This protein binds this small molecule.
Small molecule (SMILES): CC(C)CCNC(=O)Cn1cc(-c2ccc3c(-c4nc5ccccc5[nH]4)n[nH]c3c2)cn1

Sequence of chain 1.C:
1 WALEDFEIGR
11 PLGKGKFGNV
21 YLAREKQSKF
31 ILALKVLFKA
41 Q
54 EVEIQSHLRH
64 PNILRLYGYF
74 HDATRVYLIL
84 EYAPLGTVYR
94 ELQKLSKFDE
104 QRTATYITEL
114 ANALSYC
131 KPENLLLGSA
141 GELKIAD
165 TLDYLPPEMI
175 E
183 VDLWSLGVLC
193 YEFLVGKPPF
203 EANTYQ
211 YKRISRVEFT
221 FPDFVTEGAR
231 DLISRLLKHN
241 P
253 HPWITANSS

Binding-site contacts:
Ligand atom NAT contacts residue GLU84 of chain 1.C at 2.9 Å (salt-bridge).
Ligand atom O contacts residue LYS35 of chain 1.C at 2.5 Å (salt-bridge).
Ligand atom CAL contacts residue PHE17 of chain 1.C at 3.7 Å (hydrophobic).
Ligand atom NAP contacts residue LEU83 of chain 1.C at 3.9 Å.
Ligand atom NAU contacts residue TYR85 of chain 1.C at 3.5 Å.
Ligand atom CBB contacts residue GLY89 of chain 1.C at 3.8 Å.
Ligand atom CAF contacts residue PHE17 of chain 1.C at 3.7 Å (hydrophobic).
Ligand atom CAA contacts residue GLN58 of chain 1.C at 2.9 Å.
Ligand atom NAQ contacts residue GLU84 of chain 1.C at 3.7 Å.
Ligand atom NAQ contacts residue TYR85 of chain 1.C at 3.8 Å.
Ligand atom N contacts residue LYS35 of chain 1.C at 3.8 Å.
Ligand atom C contacts residue LYS35 of chain 1.C at 3.1 Å.
Ligand atom CAI contacts residue LEU136 of chain 1.C at 3.8 Å (hydrophobic).
Ligand atom NAT contacts residue LEU136 of chain 1.C at 3.7 Å.
Ligand atom CBC contacts residue LEU136 of chain 1.C at 3.3 Å (hydrophobic).
Ligand atom CAK contacts residue LEU67 of chain 1.C at 3.4 Å (hydrophobic).
Ligand atom NAQ contacts residue ALA86 of chain 1.C at 3.1 Å (h-bond).
Ligand atom CAE contacts residue GLY89 of chain 1.C at 3.6 Å.
Ligand atom CAB contacts residue LEU81 of chain 1.C at 3.5 Å (hydrophobic).
Ligand atom CAG contacts residue LEU12 of chain 1.C at 3.2 Å (hydrophobic).
Ligand atom CAZ contacts residue LEU136 of chain 1.C at 3.9 Å (hydrophobic).
Ligand atom CAE contacts residue ARG10 of chain 1.C at 3.7 Å.
Ligand atom CBE contacts residue GLN58 of chain 1.C at 3.1 Å.
Ligand atom CA contacts residue ASP147 of chain 1.C at 3.4 Å.
Ligand atom NAS contacts residue LEU83 of chain 1.C at 3.8 Å.
Ligand atom CAK contacts residue LEU136 of chain 1.C at 3.6 Å (hydrophobic).
Ligand atom NAU contacts residue ALA86 of chain 1.C at 2.9 Å (h-bond).
Ligand atom CBB contacts residue ALA86 of chain 1.C at 3.4 Å (hydrophobic).
Ligand atom CBC contacts residue GLU84 of chain 1.C at 3.8 Å.
Ligand atom CAJ contacts residue LEU67 of chain 1.C at 3.4 Å (hydrophobic).
Ligand atom NAT contacts residue TYR85 of chain 1.C at 3.8 Å.
Ligand atom CBA contacts residue LEU12 of chain 1.C at 3.8 Å (hydrophobic).
Ligand atom CA contacts residue LYS35 of chain 1.C at 3.0 Å.
Ligand atom CAJ contacts residue LEU83 of chain 1.C at 3.8 Å (hydrophobic).
Ligand atom CBD contacts residue LEU136 of chain 1.C at 3.5 Å (hydrophobic).
Ligand atom CAM contacts residue LEU83 of chain 1.C at 3.7 Å (hydrophobic).
Ligand atom CAL contacts residue LYS35 of chain 1.C at 3.9 Å.
Ligand atom NAT contacts residue ALA86 of chain 1.C at 3.6 Å.
Ligand atom CAH contacts residue GLY89 of chain 1.C at 3.6 Å.
Ligand atom CAH contacts residue ALA86 of chain 1.C at 3.4 Å (hydrophobic).